This protein binds this small molecule.
Small molecule (SMILES): CC(=O)N[C@@H]1[C@@H](O)[C@H](O)[C@@H](CO)O[C@H]1O

Sequence of chain 1.H:
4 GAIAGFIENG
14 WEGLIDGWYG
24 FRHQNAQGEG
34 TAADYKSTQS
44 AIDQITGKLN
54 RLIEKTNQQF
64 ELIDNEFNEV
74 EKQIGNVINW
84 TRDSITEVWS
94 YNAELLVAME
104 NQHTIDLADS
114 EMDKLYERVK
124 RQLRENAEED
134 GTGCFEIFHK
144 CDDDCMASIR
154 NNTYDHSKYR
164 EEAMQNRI

Binding-site contacts:
Ligand atom C8 contacts residue GLU72 of chain 1.H at 3.3 Å.
Ligand atom N2 contacts residue GLU72 of chain 1.H at 3.6 Å.
Ligand atom C3 contacts residue ASN82 of chain 1.H at 3.8 Å.
Ligand atom O7 contacts residue ASN82 of chain 1.H at 3.9 Å.
Ligand atom O3 contacts residue GLU72 of chain 1.H at 3.6 Å (salt-bridge).
Ligand atom C1 contacts residue ASN82 of chain 1.H at 1.4 Å.
Ligand atom C4 contacts residue ASN82 of chain 1.H at 4.2 Å.
Ligand atom O7 contacts residue LYS75 of chain 1.H at 3.2 Å (salt-bridge).
Ligand atom C7 contacts residue ASN79 of chain 1.H at 3.6 Å.
Ligand atom C2 contacts residue ASN82 of chain 1.H at 2.5 Å.
Ligand atom C8 contacts residue GLY78 of chain 1.H at 3.9 Å.
Ligand atom N2 contacts residue GLY78 of chain 1.H at 4.5 Å.
Ligand atom C7 contacts residue LYS75 of chain 1.H at 3.6 Å.
Ligand atom O5 contacts residue ASN82 of chain 1.H at 2.3 Å (h-bond).
Ligand atom C8 contacts residue ASN79 of chain 1.H at 3.3 Å.
Ligand atom C8 contacts residue LYS75 of chain 1.H at 3.5 Å.
Ligand atom O7 contacts residue GLU72 of chain 1.H at 4.2 Å.
Ligand atom N2 contacts residue ASN82 of chain 1.H at 3.0 Å (h-bond).
Ligand atom C5 contacts residue ASN82 of chain 1.H at 3.6 Å.
Ligand atom C7 contacts residue ASN82 of chain 1.H at 3.6 Å.
Ligand atom C7 contacts residue GLU72 of chain 1.H at 3.5 Å.
Ligand atom C3 contacts residue GLU72 of chain 1.H at 4.3 Å.
Ligand atom O7 contacts residue ASN79 of chain 1.H at 3.3 Å (h-bond).